Sequence of chain 2.A:
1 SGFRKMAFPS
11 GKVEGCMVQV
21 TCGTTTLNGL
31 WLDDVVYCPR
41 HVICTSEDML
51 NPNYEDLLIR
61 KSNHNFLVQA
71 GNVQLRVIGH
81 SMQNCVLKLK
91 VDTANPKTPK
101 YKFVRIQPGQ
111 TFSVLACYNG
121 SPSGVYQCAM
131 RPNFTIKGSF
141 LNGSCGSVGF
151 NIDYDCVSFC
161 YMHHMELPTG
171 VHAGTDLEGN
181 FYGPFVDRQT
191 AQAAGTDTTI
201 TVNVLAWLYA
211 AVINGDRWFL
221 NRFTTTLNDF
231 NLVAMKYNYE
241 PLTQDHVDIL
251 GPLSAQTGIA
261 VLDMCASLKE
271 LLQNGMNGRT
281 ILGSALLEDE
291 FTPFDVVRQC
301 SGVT

This small molecule binds to this protein.
Small molecule (SMILES): O=C(CC1CCCCC1)Nc1cccnc1

Binding-site contacts:
Ligand atom C7 contacts residue HIS41 of chain 2.A at 3.6 Å.
Ligand atom C11 contacts residue SER144 of chain 2.A at 4.1 Å.
Ligand atom C8 contacts residue CYS145 of chain 2.A at 4.1 Å (hydrophobic).
Ligand atom C11 contacts residue PHE140 of chain 2.A at 3.3 Å (hydrophobic).
Ligand atom C12 contacts residue MET165 of chain 2.A at 3.7 Å (hydrophobic).
Ligand atom C7 contacts residue MET165 of chain 2.A at 3.6 Å (hydrophobic).
Ligand atom C3 contacts residue MET49 of chain 2.A at 3.8 Å (hydrophobic).
Ligand atom C9 contacts residue ASN142 of chain 2.A at 3.8 Å.
Ligand atom C5 contacts residue HIS41 of chain 2.A at 4.0 Å.
Ligand atom C5 contacts residue ASP187 of chain 2.A at 3.8 Å.
Ligand atom C12 contacts residue HIS163 of chain 2.A at 3.5 Å.
Ligand atom C4 contacts residue ARG188 of chain 2.A at 3.3 Å.
Ligand atom C contacts residue MET165 of chain 2.A at 4.1 Å (hydrophobic).
Ligand atom C11 contacts residue GLU166 of chain 2.A at 3.5 Å.
Ligand atom O contacts residue GLU166 of chain 2.A at 3.0 Å (salt-bridge).
Ligand atom C9 contacts residue GLU166 of chain 2.A at 4.0 Å.
Ligand atom C11 contacts residue HIS163 of chain 2.A at 3.5 Å.
Ligand atom C12 contacts residue CYS145 of chain 2.A at 3.5 Å (hydrophobic).
Ligand atom C10 contacts residue LEU141 of chain 2.A at 3.4 Å (hydrophobic).
Ligand atom C7 contacts residue HIS164 of chain 2.A at 3.6 Å.
Ligand atom C10 contacts residue ASN142 of chain 2.A at 3.7 Å.
Ligand atom C6 contacts residue HIS41 of chain 2.A at 3.4 Å.
Ligand atom O contacts residue HIS164 of chain 2.A at 4.0 Å.
Ligand atom N1 contacts residue HIS163 of chain 2.A at 2.7 Å (h-bond).
Ligand atom C10 contacts residue GLU166 of chain 2.A at 3.5 Å.
Ligand atom C6 contacts residue MET165 of chain 2.A at 3.7 Å (hydrophobic).
Ligand atom C2 contacts residue MET165 of chain 2.A at 4.0 Å (hydrophobic).
Ligand atom C12 contacts residue GLU166 of chain 2.A at 3.5 Å.
Ligand atom C12 contacts residue HIS164 of chain 2.A at 3.7 Å.
Ligand atom O contacts residue MET165 of chain 2.A at 3.2 Å.
Ligand atom N1 contacts residue GLU166 of chain 2.A at 3.6 Å.
Ligand atom C2 contacts residue GLN189 of chain 2.A at 4.1 Å.
Ligand atom C11 contacts residue LEU141 of chain 2.A at 3.7 Å (hydrophobic).
Ligand atom C10 contacts residue PHE140 of chain 2.A at 3.5 Å (hydrophobic).
Ligand atom N1 contacts residue MET165 of chain 2.A at 4.0 Å.
Ligand atom C4 contacts residue GLN189 of chain 2.A at 3.8 Å.
Ligand atom C3 contacts residue GLN189 of chain 2.A at 3.5 Å.
Ligand atom C9 contacts residue LEU141 of chain 2.A at 3.9 Å (hydrophobic).
Ligand atom N1 contacts residue CYS145 of chain 2.A at 4.1 Å.
Ligand atom C5 contacts residue ARG188 of chain 2.A at 4.0 Å.